Sequence of chain 1.A:
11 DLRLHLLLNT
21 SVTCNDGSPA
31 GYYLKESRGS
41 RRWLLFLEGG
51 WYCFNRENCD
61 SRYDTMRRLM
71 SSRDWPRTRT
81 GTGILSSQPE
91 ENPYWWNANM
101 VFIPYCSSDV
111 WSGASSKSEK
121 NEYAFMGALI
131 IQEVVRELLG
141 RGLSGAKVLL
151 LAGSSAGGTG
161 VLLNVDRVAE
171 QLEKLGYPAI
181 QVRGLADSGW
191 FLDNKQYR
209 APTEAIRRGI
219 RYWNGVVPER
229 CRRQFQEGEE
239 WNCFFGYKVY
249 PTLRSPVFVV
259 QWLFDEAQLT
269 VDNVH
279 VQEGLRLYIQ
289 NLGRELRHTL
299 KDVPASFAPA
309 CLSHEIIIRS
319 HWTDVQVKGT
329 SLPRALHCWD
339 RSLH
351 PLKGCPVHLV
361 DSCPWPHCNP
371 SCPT

Binding-site contacts:
Ligand atom N08 contacts residue TRP51 of chain 1.A at 3.1 Å.
Ligand atom C05 contacts residue SER155 of chain 1.A at 3.7 Å.
Ligand atom C04 contacts residue ALA156 of chain 1.A at 3.0 Å (hydrophobic).
Ligand atom C01 contacts residue SER155 of chain 1.A at 3.9 Å.
Ligand atom C02 contacts residue HIS312 of chain 1.A at 3.5 Å.
Ligand atom C13 contacts residue THR159 of chain 1.A at 3.0 Å.
Ligand atom C10 contacts residue TYR52 of chain 1.A at 3.8 Å (hydrophobic).
Ligand atom C11 contacts residue TYR52 of chain 1.A at 3.9 Å (hydrophobic).
Ligand atom C01 contacts residue HIS312 of chain 1.A at 3.5 Å.
Ligand atom C16 contacts residue TYR52 of chain 1.A at 3.5 Å (hydrophobic).
Ligand atom C03 contacts residue TRP51 of chain 1.A at 2.9 Å (hydrophobic).
Ligand atom C14 contacts residue THR159 of chain 1.A at 4.0 Å.
Ligand atom C14 contacts residue PHE191 of chain 1.A at 3.9 Å (hydrophobic).
Ligand atom C04 contacts residue SER155 of chain 1.A at 3.4 Å.
Ligand atom C01 contacts residue TRP51 of chain 1.A at 3.8 Å (hydrophobic).
Ligand atom C13 contacts residue PHE191 of chain 1.A at 3.6 Å (hydrophobic).
Ligand atom C05 contacts residue TRP51 of chain 1.A at 4.0 Å (hydrophobic).
Ligand atom C04 contacts residue GLY50 of chain 1.A at 3.8 Å.
Ligand atom C11 contacts residue PHE191 of chain 1.A at 4.0 Å (hydrophobic).
Ligand atom C04 contacts residue TRP51 of chain 1.A at 3.1 Å (hydrophobic).
Ligand atom C15 contacts residue ILE214 of chain 1.A at 4.0 Å (hydrophobic).
Ligand atom C03 contacts residue SER155 of chain 1.A at 3.1 Å.
Ligand atom C09 contacts residue PHE191 of chain 1.A at 3.6 Å (hydrophobic).
Ligand atom C12 contacts residue PHE191 of chain 1.A at 3.4 Å (hydrophobic).
Ligand atom C05 contacts residue HIS312 of chain 1.A at 4.1 Å.
Ligand atom O06 contacts residue TRP51 of chain 1.A at 3.6 Å.
Ligand atom C02 contacts residue GLY50 of chain 1.A at 4.0 Å.
Ligand atom O06 contacts residue SER155 of chain 1.A at 3.7 Å.
Ligand atom C02 contacts residue SER155 of chain 1.A at 3.4 Å.
Ligand atom C03 contacts residue ALA156 of chain 1.A at 3.6 Å (hydrophobic).
Ligand atom O06 contacts residue HIS312 of chain 1.A at 3.1 Å (h-bond).
Ligand atom C03 contacts residue GLY49 of chain 1.A at 4.0 Å.
Ligand atom C10 contacts residue TRP51 of chain 1.A at 3.5 Å (hydrophobic).
Ligand atom C05 contacts residue ALA156 of chain 1.A at 3.8 Å (hydrophobic).
Ligand atom C09 contacts residue TRP51 of chain 1.A at 3.4 Å (hydrophobic).
Ligand atom C02 contacts residue TRP51 of chain 1.A at 3.7 Å (hydrophobic).
Ligand atom C07 contacts residue PHE191 of chain 1.A at 3.5 Å (hydrophobic).
Ligand atom C12 contacts residue THR159 of chain 1.A at 3.7 Å.
Ligand atom C03 contacts residue GLY50 of chain 1.A at 2.9 Å.
Ligand atom C14 contacts residue PHE242 of chain 1.A at 4.1 Å (hydrophobic).

A protein and the small-molecule ligand that binds it are described below.
Small molecule (SMILES): Cc1ccc(CN(C)Cc2ccccc2)o1